Binding-site contacts:
Ligand atom C3 contacts residue GLU81 of chain 1.A at 3.3 Å.
Ligand atom C4 contacts residue GLN83 of chain 1.A at 3.7 Å.
Ligand atom C4 contacts residue TRP49 of chain 1.A at 4.1 Å (hydrophobic).
Ligand atom O6 contacts residue TRP49 of chain 1.A at 3.9 Å.
Ligand atom O4 contacts residue TRP85 of chain 1.A at 3.7 Å.
Ligand atom O3 contacts residue LEU11 of chain 1.A at 3.8 Å.
Ligand atom C6 contacts residue GLN83 of chain 1.A at 3.8 Å.
Ligand atom C1 contacts residue TRP85 of chain 1.A at 3.8 Å (hydrophobic).
Ligand atom O4 contacts residue TRP49 of chain 1.A at 3.1 Å (h-bond).
Ligand atom O5 contacts residue GLN83 of chain 1.A at 3.3 Å (h-bond).
Ligand atom O2 contacts residue LYS51 of chain 1.A at 3.5 Å.
Ligand atom C6 contacts residue ALA9 of chain 1.A at 3.7 Å (hydrophobic).
Ligand atom C3 contacts residue GLN83 of chain 1.A at 3.5 Å.
Ligand atom O3 contacts residue GLN83 of chain 1.A at 3.1 Å (h-bond).
Ligand atom C1 contacts residue GLN83 of chain 1.A at 3.9 Å.
Ligand atom O6 contacts residue LYS51 of chain 1.A at 4.0 Å.
Ligand atom O6 contacts residue ALA9 of chain 1.A at 3.7 Å.
Ligand atom O6 contacts residue LEU11 of chain 1.A at 3.8 Å.
Ligand atom C5 contacts residue TRP49 of chain 1.A at 3.8 Å (hydrophobic).
Ligand atom C2 contacts residue LYS51 of chain 1.A at 4.1 Å.
Ligand atom C1 contacts residue TRP49 of chain 1.A at 4.0 Å (hydrophobic).
Ligand atom C4 contacts residue TRP85 of chain 1.A at 4.0 Å (hydrophobic).
Ligand atom C3 contacts residue TRP85 of chain 1.A at 3.9 Å (hydrophobic).
Ligand atom O3 contacts residue GLU81 of chain 1.A at 2.8 Å (salt-bridge).
Ligand atom O5 contacts residue TRP85 of chain 1.A at 4.0 Å.
Ligand atom O2 contacts residue GLN83 of chain 1.A at 2.7 Å (h-bond).
Ligand atom C2 contacts residue GLU81 of chain 1.A at 3.7 Å.
Ligand atom C6 contacts residue LEU11 of chain 1.A at 4.1 Å (hydrophobic).
Ligand atom O2 contacts residue TRP49 of chain 1.A at 3.1 Å (h-bond).
Ligand atom C6 contacts residue TRP85 of chain 1.A at 4.1 Å (hydrophobic).
Ligand atom O4 contacts residue GLN83 of chain 1.A at 3.4 Å (h-bond).
Ligand atom O3 contacts residue TRP85 of chain 1.A at 3.8 Å.
Ligand atom C6 contacts residue TRP49 of chain 1.A at 4.0 Å (hydrophobic).
Ligand atom C5 contacts residue GLN83 of chain 1.A at 3.8 Å.
Ligand atom C5 contacts residue TRP85 of chain 1.A at 3.7 Å (hydrophobic).
Ligand atom O3 contacts residue LYS51 of chain 1.A at 3.2 Å (salt-bridge).
Ligand atom C2 contacts residue TRP49 of chain 1.A at 3.6 Å (hydrophobic).
Ligand atom C2 contacts residue GLN83 of chain 1.A at 3.8 Å.
Ligand atom C3 contacts residue TRP49 of chain 1.A at 3.9 Å (hydrophobic).
Ligand atom O6 contacts residue TRP85 of chain 1.A at 3.7 Å.

This protein binds this small molecule.
Small molecule (SMILES): OC[C@H]1O[C@@H](O[C@H]2[C@H](O)[C@H](O)[C@H](O[C@H]3[C@H](O)[C@H](O)[C@H](O)O[C@@H]3CO)O[C@@H]2CO)[C@@H](O)[C@@H](O)[C@@H]1O

Sequence of chain 1.A:
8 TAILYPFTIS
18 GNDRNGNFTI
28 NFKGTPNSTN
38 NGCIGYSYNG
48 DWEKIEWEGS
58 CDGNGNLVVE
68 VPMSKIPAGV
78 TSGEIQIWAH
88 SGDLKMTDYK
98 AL